Sequence of chain 8.B:
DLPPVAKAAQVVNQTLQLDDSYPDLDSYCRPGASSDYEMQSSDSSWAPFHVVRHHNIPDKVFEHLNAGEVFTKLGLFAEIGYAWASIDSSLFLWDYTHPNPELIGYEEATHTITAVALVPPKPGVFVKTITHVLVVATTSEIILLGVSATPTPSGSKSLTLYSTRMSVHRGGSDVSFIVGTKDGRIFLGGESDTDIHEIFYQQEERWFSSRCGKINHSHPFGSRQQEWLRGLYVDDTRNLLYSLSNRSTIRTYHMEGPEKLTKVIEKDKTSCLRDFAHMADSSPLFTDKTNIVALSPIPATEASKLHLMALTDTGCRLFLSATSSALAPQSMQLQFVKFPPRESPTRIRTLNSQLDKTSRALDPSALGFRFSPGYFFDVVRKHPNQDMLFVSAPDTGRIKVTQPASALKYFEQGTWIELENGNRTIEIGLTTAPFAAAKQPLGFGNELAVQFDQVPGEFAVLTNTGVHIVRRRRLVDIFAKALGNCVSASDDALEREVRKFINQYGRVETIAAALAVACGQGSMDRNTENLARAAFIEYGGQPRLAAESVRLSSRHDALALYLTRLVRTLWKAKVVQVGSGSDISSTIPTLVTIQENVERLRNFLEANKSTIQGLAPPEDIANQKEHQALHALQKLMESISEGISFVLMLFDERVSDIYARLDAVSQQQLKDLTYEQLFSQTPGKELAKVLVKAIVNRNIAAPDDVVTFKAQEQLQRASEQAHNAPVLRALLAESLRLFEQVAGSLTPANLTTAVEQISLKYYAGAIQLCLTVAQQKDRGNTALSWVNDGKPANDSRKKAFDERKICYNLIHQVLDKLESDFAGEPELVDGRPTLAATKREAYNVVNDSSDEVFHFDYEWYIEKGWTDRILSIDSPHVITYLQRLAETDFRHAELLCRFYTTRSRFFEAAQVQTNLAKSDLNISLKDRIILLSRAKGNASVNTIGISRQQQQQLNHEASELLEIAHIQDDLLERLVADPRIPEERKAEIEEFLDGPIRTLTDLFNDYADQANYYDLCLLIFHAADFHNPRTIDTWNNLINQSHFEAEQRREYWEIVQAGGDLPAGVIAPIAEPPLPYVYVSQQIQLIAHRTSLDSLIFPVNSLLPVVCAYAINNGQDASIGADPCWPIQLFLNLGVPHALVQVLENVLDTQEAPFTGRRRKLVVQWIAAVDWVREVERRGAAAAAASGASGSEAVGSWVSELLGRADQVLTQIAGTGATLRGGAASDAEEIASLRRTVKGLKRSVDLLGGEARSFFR

A small-molecule ligand and the protein it binds are described below.
Small molecule (SMILES): CC[C@H](C)[C@H](NC(=O)[C@@H](NC(=O)[C@H](CC(C)C)NC(=O)[C@H](CCCCN)NC(=O)[C@H](CCCCN)NC(=O)[C@@H](N)CC1=NC=NC1)C(C)C)C(=O)N[C@@H](CC(N)=O)C(=O)N[C@@H](CCCCN)C(=O)N[C@@H](CC(=O)O)C(=O)N[C@@H](CCSC)C(=O)N[C@@H](CCCN=C(N)N)C(=O)N[C@H](C(=O)N[C@@H](CC(=O)O)C(=O)N[C@@H](CC(C)C)C(=O)N[C@@H](Cc1ccccc1)C(=O)N[C@@H](CO)C(=O)N1CCC[C@H]1C(=O)N1CCC[C@H]1C(=O)N[C@H](C=O)CC(N)=O)[C@@H](C)O

Binding-site contacts:
Ligand atom OD1 contacts residue THR150 of chain 8.E at 0.7 Å (h-bond).
Ligand atom CB contacts residue THR1061 of chain 8.B at 1.0 Å.
Ligand atom CG contacts residue THR1061 of chain 8.B at 1.1 Å.
Ligand atom CB contacts residue LYS157 of chain 8.E at 1.2 Å.
Ligand atom CE1 contacts residue TYR106 of chain 8.E at 1.5 Å (hydrophobic).
Ligand atom C contacts residue LEU91 of chain 8.E at 1.1 Å (hydrophobic).
Ligand atom CA contacts residue VAL116 of chain 8.E at 1.4 Å (hydrophobic).
Ligand atom CB contacts residue LEU93 of chain 8.E at 1.3 Å (hydrophobic).
Ligand atom CB contacts residue THR150 of chain 8.E at 1.2 Å.
Ligand atom CA contacts residue TRP84 of chain 8.E at 1.3 Å (hydrophobic).
Ligand atom SD contacts residue LYS157 of chain 8.E at 1.4 Å.
Ligand atom CD1 contacts residue PHE92 of chain 8.E at 0.9 Å (hydrophobic).
Ligand atom N contacts residue VAL116 of chain 8.E at 1.5 Å.
Ligand atom N contacts residue SER158 of chain 8.E at 1.1 Å (h-bond).
Ligand atom CA contacts residue TYR82 of chain 8.E at 1.5 Å (hydrophobic).
Ligand atom CA contacts residue LEU93 of chain 8.E at 1.2 Å (hydrophobic).
Ligand atom N contacts residue LEU93 of chain 8.E at 0.8 Å.
Ligand atom CG2 contacts residue TYR82 of chain 8.E at 0.9 Å (hydrophobic).
Ligand atom O contacts residue SER158 of chain 8.E at 1.4 Å (h-bond).
Ligand atom CG contacts residue GLY75 of chain 8.E at 1.4 Å.
Ligand atom N contacts residue TRP84 of chain 8.E at 1.4 Å.
Ligand atom C contacts residue LEU93 of chain 8.E at 1.3 Å (hydrophobic).
Ligand atom O contacts residue ALA149 of chain 8.E at 0.7 Å.
Ligand atom C contacts residue SER158 of chain 8.E at 1.1 Å.
Ligand atom ND2 contacts residue SER156 of chain 8.E at 0.9 Å (h-bond).
Ligand atom CA contacts residue LEU91 of chain 8.E at 0.7 Å (hydrophobic).
Ligand atom CG contacts residue THR150 of chain 8.E at 1.2 Å.
Ligand atom CG contacts residue PHE92 of chain 8.E at 1.1 Å (hydrophobic).
Ligand atom OG contacts residue VAL116 of chain 8.E at 1.2 Å.
Ligand atom O contacts residue SER158 of chain 8.E at 1.2 Å.
Ligand atom N contacts residue SER158 of chain 8.E at 0.7 Å (h-bond).
Ligand atom C contacts residue THR1063 of chain 8.B at 1.4 Å.
Ligand atom N contacts residue LEU91 of chain 8.E at 1.5 Å.
Ligand atom CZ contacts residue TYR106 of chain 8.E at 0.8 Å (hydrophobic).
Ligand atom C contacts residue SER158 of chain 8.E at 1.4 Å.
Ligand atom CG contacts residue LYS157 of chain 8.E at 0.9 Å.
Ligand atom C contacts residue TRP84 of chain 8.E at 1.1 Å (hydrophobic).
Ligand atom CD contacts residue VAL116 of chain 8.E at 1.2 Å (hydrophobic).
Ligand atom CB contacts residue VAL116 of chain 8.E at 0.5 Å (hydrophobic).
Ligand atom CA contacts residue LEU93 of chain 8.E at 1.4 Å (hydrophobic).

Sequence of chain 8.E:
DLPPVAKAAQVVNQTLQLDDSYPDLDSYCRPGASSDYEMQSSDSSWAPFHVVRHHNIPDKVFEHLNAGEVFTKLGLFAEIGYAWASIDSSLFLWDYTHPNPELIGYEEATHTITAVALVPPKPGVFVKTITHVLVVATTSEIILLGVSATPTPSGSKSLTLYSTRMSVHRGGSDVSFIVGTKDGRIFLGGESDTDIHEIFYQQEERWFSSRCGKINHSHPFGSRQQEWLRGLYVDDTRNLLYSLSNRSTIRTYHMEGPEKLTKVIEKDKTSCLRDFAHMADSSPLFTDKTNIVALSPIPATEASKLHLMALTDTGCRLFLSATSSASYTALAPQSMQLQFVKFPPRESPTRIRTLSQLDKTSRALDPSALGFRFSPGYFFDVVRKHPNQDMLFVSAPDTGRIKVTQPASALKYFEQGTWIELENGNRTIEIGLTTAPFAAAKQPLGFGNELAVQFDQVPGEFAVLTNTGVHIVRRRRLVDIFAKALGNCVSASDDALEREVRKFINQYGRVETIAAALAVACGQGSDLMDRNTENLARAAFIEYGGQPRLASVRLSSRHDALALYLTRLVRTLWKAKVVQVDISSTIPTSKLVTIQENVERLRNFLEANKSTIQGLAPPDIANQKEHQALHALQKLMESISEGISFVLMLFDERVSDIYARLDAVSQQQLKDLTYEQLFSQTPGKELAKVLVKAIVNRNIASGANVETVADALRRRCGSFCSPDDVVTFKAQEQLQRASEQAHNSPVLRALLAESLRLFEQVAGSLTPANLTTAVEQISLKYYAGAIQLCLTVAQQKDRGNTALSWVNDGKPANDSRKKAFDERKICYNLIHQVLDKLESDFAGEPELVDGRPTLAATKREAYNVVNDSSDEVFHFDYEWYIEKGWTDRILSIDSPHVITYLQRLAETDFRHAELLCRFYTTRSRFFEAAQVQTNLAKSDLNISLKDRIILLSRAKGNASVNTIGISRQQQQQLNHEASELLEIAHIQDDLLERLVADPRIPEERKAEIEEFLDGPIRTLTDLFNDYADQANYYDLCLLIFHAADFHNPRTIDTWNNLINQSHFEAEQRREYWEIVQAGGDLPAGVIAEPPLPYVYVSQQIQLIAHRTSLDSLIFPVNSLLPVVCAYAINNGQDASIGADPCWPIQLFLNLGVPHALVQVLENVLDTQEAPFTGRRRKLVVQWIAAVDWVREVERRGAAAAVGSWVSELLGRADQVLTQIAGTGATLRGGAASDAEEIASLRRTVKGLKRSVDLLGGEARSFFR